The protein below binds the small molecule below.
Small molecule (SMILES): CC(C)[C@H](NC(=O)[C@H](C)[NH3+])C(N)=O

Binding-site contacts:
Ligand atom C6 contacts residue THR64 of chain 1.A at 3.6 Å.
Ligand atom C8 contacts residue TRP66 of chain 1.A at 4.4 Å (hydrophobic).
Ligand atom C8 contacts residue GLN75 of chain 1.A at 4.0 Å.
Ligand atom C3 contacts residue THR64 of chain 1.A at 3.6 Å.
Ligand atom O7 contacts residue TRP79 of chain 1.A at 3.0 Å (h-bond).
Ligand atom N10 contacts residue TRP66 of chain 1.A at 4.5 Å.
Ligand atom C8 contacts residue ASP65 of chain 1.A at 3.6 Å.
Ligand atom C2 contacts residue TRP79 of chain 1.A at 4.4 Å (hydrophobic).
Ligand atom C9 contacts residue TRP66 of chain 1.A at 3.7 Å (hydrophobic).
Ligand atom N5 contacts residue LEU63 of chain 1.A at 4.2 Å.
Ligand atom C6 contacts residue TRP79 of chain 1.A at 3.9 Å (hydrophobic).
Ligand atom C4 contacts residue THR64 of chain 1.A at 4.2 Å.
Ligand atom C8 contacts residue THR64 of chain 1.A at 3.2 Å.
Ligand atom C9 contacts residue THR64 of chain 1.A at 3.3 Å.
Ligand atom N13 contacts residue GLY62 of chain 1.A at 4.2 Å.
Ligand atom N10 contacts residue ASP65 of chain 1.A at 3.8 Å.
Ligand atom C9 contacts residue GLN75 of chain 1.A at 4.0 Å.
Ligand atom N5 contacts residue THR64 of chain 1.A at 3.1 Å (h-bond).
Ligand atom C6 contacts residue GLN75 of chain 1.A at 4.1 Å.
Ligand atom C8 contacts residue GLU70 of chain 1.A at 3.7 Å.
Ligand atom O12 contacts residue LEU63 of chain 1.A at 3.4 Å.
Ligand atom C3 contacts residue ASP65 of chain 1.A at 3.6 Å.
Ligand atom C9 contacts residue LEU63 of chain 1.A at 4.0 Å (hydrophobic).
Ligand atom C9 contacts residue GLU70 of chain 1.A at 3.9 Å.
Ligand atom C4 contacts residue LEU63 of chain 1.A at 4.3 Å (hydrophobic).
Ligand atom C9 contacts residue ASP65 of chain 1.A at 4.4 Å.
Ligand atom C1 contacts residue TRP79 of chain 1.A at 4.2 Å (hydrophobic).
Ligand atom O12 contacts residue GLY62 of chain 1.A at 3.9 Å.
Ligand atom C11 contacts residue THR64 of chain 1.A at 4.2 Å.
Ligand atom O7 contacts residue GLN75 of chain 1.A at 3.5 Å (h-bond).
Ligand atom N13 contacts residue TRP79 of chain 1.A at 4.0 Å.
Ligand atom C11 contacts residue LEU63 of chain 1.A at 3.7 Å (hydrophobic).
Ligand atom N10 contacts residue GLN75 of chain 1.A at 3.3 Å (h-bond).
Ligand atom C11 contacts residue GLY62 of chain 1.A at 4.4 Å.
Ligand atom C6 contacts residue LEU63 of chain 1.A at 4.4 Å (hydrophobic).
Ligand atom N5 contacts residue TRP79 of chain 1.A at 4.4 Å.
Ligand atom O12 contacts residue THR64 of chain 1.A at 3.1 Å (h-bond).
Ligand atom C4 contacts residue TRP79 of chain 1.A at 4.0 Å (hydrophobic).
Ligand atom N10 contacts residue GLU70 of chain 1.A at 2.6 Å (salt-bridge).
Ligand atom N13 contacts residue LEU63 of chain 1.A at 3.9 Å.

Sequence of chain 1.A:
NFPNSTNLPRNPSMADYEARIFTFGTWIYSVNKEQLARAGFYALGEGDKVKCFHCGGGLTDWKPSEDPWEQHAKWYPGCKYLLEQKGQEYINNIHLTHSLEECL